Sequence of chain 6.C:
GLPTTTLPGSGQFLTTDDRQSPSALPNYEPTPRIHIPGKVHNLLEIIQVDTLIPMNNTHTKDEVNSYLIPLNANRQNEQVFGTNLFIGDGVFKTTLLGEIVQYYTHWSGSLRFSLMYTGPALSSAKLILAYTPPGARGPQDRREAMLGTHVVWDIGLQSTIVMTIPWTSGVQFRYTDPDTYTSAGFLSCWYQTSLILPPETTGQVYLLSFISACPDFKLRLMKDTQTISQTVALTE

The small molecule below binds the protein below.
Small molecule (SMILES): Cc1cc(CCCCCCCOc2ccc(C3=N[C@@H](C)CO3)cc2Cl)on1

Binding-site contacts:
Ligand atom C4 contacts residue PHE186 of chain 6.A at 3.7 Å (hydrophobic).
Ligand atom C31 contacts residue ALA150 of chain 6.A at 3.5 Å (hydrophobic).
Ligand atom N2 contacts residue PRO174 of chain 6.A at 3.7 Å.
Ligand atom O1 contacts residue TYR152 of chain 6.A at 3.9 Å.
Ligand atom C3B contacts residue TYR197 of chain 6.A at 3.3 Å (hydrophobic).
Ligand atom C31 contacts residue PRO174 of chain 6.A at 3.3 Å (hydrophobic).
Ligand atom CL1 contacts residue ASN105 of chain 6.A at 3.3 Å.
Ligand atom C5A contacts residue VAL122 of chain 6.A at 3.9 Å (hydrophobic).
Ligand atom N3A contacts residue ASN219 of chain 6.A at 3.4 Å (h-bond).
Ligand atom C2B contacts residue TYR197 of chain 6.A at 3.3 Å (hydrophobic).
Ligand atom C4B contacts residue LEU106 of chain 6.A at 3.7 Å (hydrophobic).
Ligand atom C1C contacts residue TYR152 of chain 6.A at 3.9 Å (hydrophobic).
Ligand atom C31 contacts residue VAL176 of chain 6.A at 3.3 Å (hydrophobic).
Ligand atom N2 contacts residue ALA24 of chain 6.C at 3.1 Å.
Ligand atom C3C contacts residue TYR128 of chain 6.A at 3.6 Å (hydrophobic).
Ligand atom C4A contacts residue ASN198 of chain 6.A at 3.9 Å.
Ligand atom C3 contacts residue PRO174 of chain 6.A at 3.7 Å (hydrophobic).
Ligand atom O1 contacts residue PHE186 of chain 6.A at 3.8 Å.
Ligand atom O1 contacts residue VAL188 of chain 6.A at 3.8 Å.
Ligand atom CL1 contacts residue MET221 of chain 6.A at 3.8 Å.
Ligand atom CL1 contacts residue ILE104 of chain 6.A at 3.6 Å.
Ligand atom C5C contacts residue ILE104 of chain 6.A at 4.0 Å (hydrophobic).
Ligand atom C4 contacts residue TYR152 of chain 6.A at 3.7 Å (hydrophobic).
Ligand atom CM1 contacts residue CYS199 of chain 6.A at 3.8 Å (hydrophobic).
Ligand atom O1B contacts residue MET221 of chain 6.A at 3.8 Å.
Ligand atom O1 contacts residue ALA24 of chain 6.C at 3.4 Å.
Ligand atom C7C contacts residue TYR128 of chain 6.A at 3.5 Å (hydrophobic).
Ligand atom C5 contacts residue TYR152 of chain 6.A at 3.6 Å (hydrophobic).
Ligand atom N2 contacts residue PHE186 of chain 6.A at 4.0 Å.
Ligand atom C31 contacts residue SER175 of chain 6.A at 3.5 Å.
Ligand atom C3C contacts residue VAL188 of chain 6.A at 3.3 Å (hydrophobic).
Ligand atom C4C contacts residue TYR152 of chain 6.A at 3.9 Å (hydrophobic).
Ligand atom C6C contacts residue VAL191 of chain 6.A at 3.3 Å (hydrophobic).
Ligand atom C2C contacts residue VAL188 of chain 6.A at 2.8 Å (hydrophobic).
Ligand atom C5A contacts residue CYS199 of chain 6.A at 3.9 Å (hydrophobic).
Ligand atom O1A contacts residue VAL122 of chain 6.A at 4.0 Å.
Ligand atom C3B contacts residue LEU106 of chain 6.A at 3.8 Å (hydrophobic).
Ligand atom C3 contacts residue PHE186 of chain 6.A at 3.9 Å (hydrophobic).
Ligand atom C5 contacts residue PHE186 of chain 6.A at 3.7 Å (hydrophobic).
Ligand atom C5C contacts residue TYR128 of chain 6.A at 3.7 Å (hydrophobic).

Sequence of chain 6.A:
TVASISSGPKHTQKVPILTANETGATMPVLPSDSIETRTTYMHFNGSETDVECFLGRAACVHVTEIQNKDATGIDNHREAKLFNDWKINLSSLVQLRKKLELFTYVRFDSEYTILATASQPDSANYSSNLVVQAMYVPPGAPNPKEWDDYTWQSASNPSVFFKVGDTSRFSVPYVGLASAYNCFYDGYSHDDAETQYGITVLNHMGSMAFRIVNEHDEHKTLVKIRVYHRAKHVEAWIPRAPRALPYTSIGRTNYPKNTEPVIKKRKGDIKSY